Binding-site contacts:
Ligand atom N contacts residue GLN135 of chain 1.B at 4.0 Å.
Ligand atom CG contacts residue ARG52 of chain 1.A at 4.2 Å.
Ligand atom O contacts residue TYR104 of chain 1.A at 4.0 Å.
Ligand atom NH2 contacts residue SER57 of chain 1.B at 3.0 Å (h-bond).
Ligand atom C contacts residue TYR104 of chain 1.A at 4.3 Å (hydrophobic).
Ligand atom CA contacts residue TYR104 of chain 1.A at 4.4 Å (hydrophobic).
Ligand atom N contacts residue TYR131 of chain 1.B at 3.0 Å.
Ligand atom OXT contacts residue THR130 of chain 1.B at 4.4 Å.
Ligand atom CB contacts residue TYR131 of chain 1.B at 4.4 Å (hydrophobic).
Ligand atom CG contacts residue THR55 of chain 1.B at 4.5 Å.
Ligand atom N contacts residue THR55 of chain 1.B at 3.8 Å.
Ligand atom OXT contacts residue ASN134 of chain 1.B at 3.0 Å.
Ligand atom OXT contacts residue GLN135 of chain 1.B at 3.1 Å (h-bond).
Ligand atom CZ contacts residue PHE30 of chain 1.A at 4.2 Å (hydrophobic).
Ligand atom CZ contacts residue TYR131 of chain 1.B at 4.0 Å (hydrophobic).
Ligand atom NE contacts residue PHE30 of chain 1.A at 4.2 Å.
Ligand atom NH1 contacts residue SER57 of chain 1.B at 2.8 Å (h-bond).
Ligand atom CD contacts residue TYR131 of chain 1.B at 4.0 Å (hydrophobic).
Ligand atom CZ contacts residue SER57 of chain 1.B at 3.4 Å.
Ligand atom CA contacts residue TYR131 of chain 1.B at 3.9 Å (hydrophobic).
Ligand atom CB contacts residue LEU103 of chain 1.A at 4.0 Å (hydrophobic).
Ligand atom NE contacts residue TYR131 of chain 1.B at 4.1 Å.
Ligand atom OXT contacts residue TYR104 of chain 1.A at 4.0 Å.
Ligand atom C contacts residue ASN134 of chain 1.B at 4.0 Å.
Ligand atom OXT contacts residue TYR131 of chain 1.B at 3.0 Å (h-bond).
Ligand atom NH2 contacts residue ALA56 of chain 1.B at 3.3 Å (h-bond).
Ligand atom C contacts residue GLN135 of chain 1.B at 3.8 Å.
Ligand atom NH2 contacts residue TYR131 of chain 1.B at 3.8 Å.
Ligand atom NH2 contacts residue THR55 of chain 1.B at 3.5 Å.
Ligand atom CZ contacts residue ASN51 of chain 1.A at 4.2 Å.
Ligand atom CD contacts residue THR55 of chain 1.B at 3.7 Å.
Ligand atom O contacts residue GLN135 of chain 1.B at 4.0 Å.
Ligand atom CZ contacts residue ALA56 of chain 1.B at 4.4 Å (hydrophobic).
Ligand atom O contacts residue ASN134 of chain 1.B at 4.0 Å.
Ligand atom NE contacts residue SER57 of chain 1.B at 4.5 Å.
Ligand atom NH1 contacts residue ASN51 of chain 1.A at 3.4 Å (h-bond).
Ligand atom CZ contacts residue THR55 of chain 1.B at 4.5 Å.
Ligand atom NH1 contacts residue PHE30 of chain 1.A at 3.7 Å.
Ligand atom C contacts residue TYR131 of chain 1.B at 3.9 Å (hydrophobic).

Sequence of chain 1.B:
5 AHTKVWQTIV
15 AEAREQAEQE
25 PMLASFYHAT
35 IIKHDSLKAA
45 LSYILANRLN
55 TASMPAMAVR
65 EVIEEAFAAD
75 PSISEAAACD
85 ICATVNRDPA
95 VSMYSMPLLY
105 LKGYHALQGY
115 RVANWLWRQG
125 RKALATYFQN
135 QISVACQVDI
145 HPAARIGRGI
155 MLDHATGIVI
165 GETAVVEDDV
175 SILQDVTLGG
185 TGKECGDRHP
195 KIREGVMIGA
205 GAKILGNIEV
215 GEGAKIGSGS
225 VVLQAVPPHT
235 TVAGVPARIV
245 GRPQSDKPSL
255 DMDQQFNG

Sequence of chain 1.A:
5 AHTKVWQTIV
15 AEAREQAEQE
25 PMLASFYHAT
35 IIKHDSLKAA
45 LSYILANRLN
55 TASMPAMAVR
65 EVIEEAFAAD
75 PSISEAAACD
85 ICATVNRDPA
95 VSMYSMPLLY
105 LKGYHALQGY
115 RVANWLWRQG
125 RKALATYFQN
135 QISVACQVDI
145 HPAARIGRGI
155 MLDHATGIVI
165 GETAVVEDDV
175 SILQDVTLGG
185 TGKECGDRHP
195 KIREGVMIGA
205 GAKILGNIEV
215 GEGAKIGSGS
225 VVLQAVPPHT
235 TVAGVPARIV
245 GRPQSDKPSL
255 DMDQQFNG

This small molecule binds to this protein.
Small molecule (SMILES): NC(=[NH2+])NCCC[C@H](N)C(=O)O